Sequence of chain 1.C:
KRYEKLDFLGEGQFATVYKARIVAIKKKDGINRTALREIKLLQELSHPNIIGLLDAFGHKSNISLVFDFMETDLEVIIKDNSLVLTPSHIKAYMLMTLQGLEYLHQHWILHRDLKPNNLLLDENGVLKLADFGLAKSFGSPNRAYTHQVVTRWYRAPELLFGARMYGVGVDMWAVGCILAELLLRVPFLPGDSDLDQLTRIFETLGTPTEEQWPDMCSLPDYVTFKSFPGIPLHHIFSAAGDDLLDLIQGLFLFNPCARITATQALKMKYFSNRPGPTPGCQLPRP

A small-molecule ligand and the protein it binds are described below.
Small molecule (SMILES): CC(C)c1cnn2c(NCc3ccccc3)cc(N[C@H]3CCNC3)nc12

Binding-site contacts:
Ligand atom N16 contacts residue PHE96 of chain 1.C at 3.6 Å.
Ligand atom C01 contacts residue LYS44 of chain 1.C at 3.7 Å.
Ligand atom C13 contacts residue GLY22 of chain 1.C at 3.8 Å.
Ligand atom C26 contacts residue ASP95 of chain 1.C at 3.4 Å.
Ligand atom N16 contacts residue LEU21 of chain 1.C at 3.7 Å.
Ligand atom C03 contacts residue LEU147 of chain 1.C at 3.9 Å (hydrophobic).
Ligand atom C18 contacts residue MET97 of chain 1.C at 3.7 Å (hydrophobic).
Ligand atom C26 contacts residue LEU147 of chain 1.C at 3.8 Å (hydrophobic).
Ligand atom C01 contacts residue PHE94 of chain 1.C at 3.5 Å (hydrophobic).
Ligand atom C17 contacts residue MET97 of chain 1.C at 3.2 Å (hydrophobic).
Ligand atom C26 contacts residue MET97 of chain 1.C at 3.7 Å (hydrophobic).
Ligand atom C15 contacts residue MET97 of chain 1.C at 3.8 Å (hydrophobic).
Ligand atom C26 contacts residue ALA42 of chain 1.C at 3.7 Å (hydrophobic).
Ligand atom C20 contacts residue GLU98 of chain 1.C at 4.0 Å.
Ligand atom N25 contacts residue PHE96 of chain 1.C at 4.0 Å.
Ligand atom C09 contacts residue LEU21 of chain 1.C at 3.9 Å (hydrophobic).
Ligand atom C19 contacts residue GLU98 of chain 1.C at 3.5 Å.
Ligand atom C17 contacts residue GLU98 of chain 1.C at 3.8 Å.
Ligand atom C23 contacts residue GLU98 of chain 1.C at 4.0 Å.
Ligand atom N25 contacts residue ASP95 of chain 1.C at 4.0 Å.
Ligand atom N24 contacts residue MET97 of chain 1.C at 4.0 Å.
Ligand atom C21 contacts residue THR99 of chain 1.C at 4.0 Å.
Ligand atom C17 contacts residue PHE96 of chain 1.C at 3.9 Å (hydrophobic).
Ligand atom N08 contacts residue VAL29 of chain 1.C at 3.9 Å.
Ligand atom C14 contacts residue LEU21 of chain 1.C at 4.0 Å (hydrophobic).
Ligand atom C20 contacts residue ASP100 of chain 1.C at 3.3 Å.
Ligand atom N16 contacts residue MET97 of chain 1.C at 2.7 Å (h-bond).
Ligand atom N25 contacts residue MET97 of chain 1.C at 3.0 Å (h-bond).
Ligand atom C21 contacts residue ASP100 of chain 1.C at 3.2 Å.
Ligand atom C19 contacts residue MET97 of chain 1.C at 3.4 Å (hydrophobic).
Ligand atom C04 contacts residue LEU147 of chain 1.C at 3.7 Å (hydrophobic).
Ligand atom N06 contacts residue VAL29 of chain 1.C at 3.7 Å.
Ligand atom C15 contacts residue LEU21 of chain 1.C at 3.7 Å (hydrophobic).
Ligand atom C20 contacts residue THR99 of chain 1.C at 3.4 Å.
Ligand atom C19 contacts residue THR99 of chain 1.C at 3.9 Å.
Ligand atom C03 contacts residue ILE78 of chain 1.C at 3.7 Å (hydrophobic).
Ligand atom C03 contacts residue PHE94 of chain 1.C at 3.6 Å (hydrophobic).
Ligand atom C07 contacts residue VAL29 of chain 1.C at 3.9 Å (hydrophobic).
Ligand atom N25 contacts residue ALA42 of chain 1.C at 3.9 Å.
Ligand atom C18 contacts residue GLU98 of chain 1.C at 3.5 Å.